Binding-site contacts:
Ligand atom O4 contacts residue GLY164 of chain 1.A at 4.5 Å.
Ligand atom C4 contacts residue ARG165 of chain 1.A at 4.3 Å.
Ligand atom C2 contacts residue GLY164 of chain 1.A at 4.4 Å.
Ligand atom O6 contacts residue ARG165 of chain 1.A at 3.9 Å.
Ligand atom C3 contacts residue ASN189 of chain 1.A at 3.7 Å.
Ligand atom C4 contacts residue GLY164 of chain 1.A at 4.0 Å.
Ligand atom C8 contacts residue PRO162 of chain 1.A at 4.0 Å (hydrophobic).
Ligand atom O7 contacts residue ASN189 of chain 1.A at 4.1 Å.
Ligand atom N2 contacts residue ARG165 of chain 1.A at 4.5 Å.
Ligand atom C7 contacts residue GLY164 of chain 1.A at 4.3 Å.
Ligand atom C4 contacts residue ASN189 of chain 1.A at 4.2 Å.
Ligand atom O5 contacts residue ALA166 of chain 1.A at 4.4 Å.
Ligand atom C3 contacts residue GLY164 of chain 1.A at 4.5 Å.
Ligand atom O7 contacts residue CYS163 of chain 1.A at 3.2 Å (h-bond).
Ligand atom O5 contacts residue ASN189 of chain 1.A at 2.4 Å (h-bond).
Ligand atom C8 contacts residue TYR159 of chain 1.A at 4.1 Å (hydrophobic).
Ligand atom O6 contacts residue ALA166 of chain 1.A at 4.3 Å.
Ligand atom C5 contacts residue ASN189 of chain 1.A at 3.7 Å.
Ligand atom C1 contacts residue ASN189 of chain 1.A at 1.4 Å.
Ligand atom C8 contacts residue TYR158 of chain 1.A at 3.6 Å (hydrophobic).
Ligand atom N2 contacts residue CYS157 of chain 1.A at 4.4 Å.
Ligand atom C2 contacts residue ARG165 of chain 1.A at 3.7 Å.
Ligand atom O5 contacts residue ARG165 of chain 1.A at 3.7 Å.
Ligand atom O7 contacts residue GLY164 of chain 1.A at 3.1 Å (h-bond).
Ligand atom O7 contacts residue ARG165 of chain 1.A at 4.2 Å.
Ligand atom O7 contacts residue CYS157 of chain 1.A at 3.5 Å (h-bond).
Ligand atom C1 contacts residue ARG165 of chain 1.A at 3.6 Å.
Ligand atom O7 contacts residue PRO162 of chain 1.A at 3.8 Å.
Ligand atom C7 contacts residue CYS163 of chain 1.A at 4.2 Å (hydrophobic).
Ligand atom C7 contacts residue PRO162 of chain 1.A at 4.4 Å (hydrophobic).
Ligand atom C7 contacts residue ASN189 of chain 1.A at 3.6 Å.
Ligand atom O3 contacts residue GLY164 of chain 1.A at 3.9 Å.
Ligand atom C7 contacts residue CYS157 of chain 1.A at 3.9 Å (hydrophobic).
Ligand atom C2 contacts residue ASN189 of chain 1.A at 2.4 Å.
Ligand atom N2 contacts residue ASN189 of chain 1.A at 2.8 Å (h-bond).
Ligand atom C8 contacts residue CYS157 of chain 1.A at 4.4 Å (hydrophobic).

Sequence of chain 1.A:
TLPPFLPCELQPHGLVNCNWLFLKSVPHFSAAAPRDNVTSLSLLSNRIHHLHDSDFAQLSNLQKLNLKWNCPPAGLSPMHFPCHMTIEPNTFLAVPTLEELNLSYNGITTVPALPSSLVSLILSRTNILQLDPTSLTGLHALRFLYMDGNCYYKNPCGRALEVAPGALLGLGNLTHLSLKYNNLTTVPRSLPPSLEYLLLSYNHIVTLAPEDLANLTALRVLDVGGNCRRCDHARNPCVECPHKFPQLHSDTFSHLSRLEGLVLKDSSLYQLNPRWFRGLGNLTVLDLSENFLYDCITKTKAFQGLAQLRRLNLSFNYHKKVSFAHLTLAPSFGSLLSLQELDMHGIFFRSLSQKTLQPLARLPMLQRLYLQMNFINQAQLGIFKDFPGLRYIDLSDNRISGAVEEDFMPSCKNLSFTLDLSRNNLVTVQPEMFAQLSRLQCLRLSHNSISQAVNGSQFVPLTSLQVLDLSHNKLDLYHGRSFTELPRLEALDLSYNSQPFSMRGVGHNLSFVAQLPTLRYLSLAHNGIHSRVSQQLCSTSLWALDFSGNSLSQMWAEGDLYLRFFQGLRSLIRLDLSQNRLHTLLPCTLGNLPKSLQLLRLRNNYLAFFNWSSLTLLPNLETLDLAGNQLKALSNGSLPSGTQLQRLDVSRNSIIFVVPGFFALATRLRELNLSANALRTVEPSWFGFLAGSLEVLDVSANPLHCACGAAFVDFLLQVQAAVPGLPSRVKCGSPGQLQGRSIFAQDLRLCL

This protein binds this small molecule.
Small molecule (SMILES): CC(=O)N[C@@H]1[C@@H](O)[C@H](O)[C@@H](CO)O[C@H]1O